Binding-site contacts:
Ligand atom C3 contacts residue FMN1 of chain 1.C at 3.6 Å.
Ligand atom N1 contacts residue HIS188 of chain 1.A at 3.8 Å.
Ligand atom O3 contacts residue HIS188 of chain 1.A at 2.7 Å (h-bond).
Ligand atom N1 contacts residue HIS185 of chain 1.A at 3.9 Å.
Ligand atom N1 contacts residue FMN1 of chain 1.C at 3.3 Å.
Ligand atom C1 contacts residue PHE74 of chain 1.A at 3.6 Å (hydrophobic).
Ligand atom O1 contacts residue HIS244 of chain 1.A at 3.5 Å.
Ligand atom C3 contacts residue HIS188 of chain 1.A at 4.1 Å.
Ligand atom C5 contacts residue HIS188 of chain 1.A at 3.4 Å.
Ligand atom O4 contacts residue TYR284 of chain 1.A at 3.7 Å.
Ligand atom C3 contacts residue PHE190 of chain 1.A at 4.2 Å (hydrophobic).
Ligand atom C1 contacts residue TYR370 of chain 1.A at 4.4 Å (hydrophobic).
Ligand atom N1 contacts residue PHE190 of chain 1.A at 3.6 Å.
Ligand atom O1 contacts residue HIS188 of chain 1.A at 3.3 Å (h-bond).
Ligand atom C1 contacts residue TRP108 of chain 1.A at 4.1 Å (hydrophobic).
Ligand atom C6 contacts residue TYR284 of chain 1.A at 3.8 Å (hydrophobic).
Ligand atom C4 contacts residue FMN1 of chain 1.C at 3.7 Å.
Ligand atom O4 contacts residue HIS188 of chain 1.A at 3.7 Å.
Ligand atom O3 contacts residue PHE190 of chain 1.A at 3.4 Å.
Ligand atom C4 contacts residue HIS188 of chain 1.A at 3.4 Å.
Ligand atom C6 contacts residue VAL285 of chain 1.A at 4.2 Å (hydrophobic).
Ligand atom C1 contacts residue THR33 of chain 1.A at 3.9 Å.
Ligand atom C6 contacts residue ALA286 of chain 1.A at 3.6 Å (hydrophobic).
Ligand atom C1 contacts residue FMN1 of chain 1.C at 3.5 Å.
Ligand atom O2 contacts residue FMN1 of chain 1.C at 3.7 Å.
Ligand atom O3 contacts residue HIS185 of chain 1.A at 2.8 Å (h-bond).
Ligand atom O2 contacts residue TYR370 of chain 1.A at 3.2 Å (h-bond).
Ligand atom C5 contacts residue TYR284 of chain 1.A at 4.0 Å (hydrophobic).
Ligand atom O3 contacts residue FMN1 of chain 1.C at 3.3 Å.
Ligand atom C5 contacts residue HIS244 of chain 1.A at 3.8 Å.
Ligand atom C2 contacts residue FMN1 of chain 1.C at 3.5 Å.
Ligand atom C6 contacts residue HIS244 of chain 1.A at 3.5 Å.
Ligand atom C2 contacts residue TYR370 of chain 1.A at 4.1 Å (hydrophobic).
Ligand atom O4 contacts residue FMN1 of chain 1.C at 2.9 Å (h-bond).

Sequence of chain 1.A:
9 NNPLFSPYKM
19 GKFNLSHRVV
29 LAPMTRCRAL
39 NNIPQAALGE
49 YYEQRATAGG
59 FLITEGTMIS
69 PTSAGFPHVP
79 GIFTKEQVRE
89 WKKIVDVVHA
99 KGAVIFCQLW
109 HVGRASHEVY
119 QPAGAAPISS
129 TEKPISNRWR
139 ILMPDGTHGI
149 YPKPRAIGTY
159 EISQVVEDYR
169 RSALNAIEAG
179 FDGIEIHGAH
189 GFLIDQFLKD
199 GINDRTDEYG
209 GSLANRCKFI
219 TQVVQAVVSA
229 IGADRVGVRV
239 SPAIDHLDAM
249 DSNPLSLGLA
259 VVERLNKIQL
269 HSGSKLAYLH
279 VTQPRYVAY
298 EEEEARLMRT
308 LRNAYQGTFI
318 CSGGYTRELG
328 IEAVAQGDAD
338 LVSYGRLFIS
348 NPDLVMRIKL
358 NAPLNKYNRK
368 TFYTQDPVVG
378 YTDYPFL

This small molecule binds to this protein.
Small molecule (SMILES): CCOC(=O)/C(=N\O)C(C)=O